Sequence of chain 1.A:
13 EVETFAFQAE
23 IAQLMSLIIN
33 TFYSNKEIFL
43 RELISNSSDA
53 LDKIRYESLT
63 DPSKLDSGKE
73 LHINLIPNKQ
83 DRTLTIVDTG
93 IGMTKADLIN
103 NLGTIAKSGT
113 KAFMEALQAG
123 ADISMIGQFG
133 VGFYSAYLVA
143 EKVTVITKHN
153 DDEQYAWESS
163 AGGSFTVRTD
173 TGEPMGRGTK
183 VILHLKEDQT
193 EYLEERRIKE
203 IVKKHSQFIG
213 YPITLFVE

The small molecule below binds the protein below.
Small molecule (SMILES): CN1CCc2c3c(n(-c4ccc(C(N)=O)cc4)c2C1)CC(C)(C)CC3=O

Binding-site contacts:
Ligand atom N2 contacts residue GLY132 of chain 1.A at 3.4 Å (h-bond).
Ligand atom C13 contacts residue ALA52 of chain 1.A at 4.1 Å (hydrophobic).
Ligand atom N1 contacts residue ASP90 of chain 1.A at 2.9 Å (salt-bridge).
Ligand atom C13 contacts residue THR181 of chain 1.A at 3.9 Å.
Ligand atom C19 contacts residue TYR136 of chain 1.A at 3.4 Å (hydrophobic).
Ligand atom C10 contacts residue MET95 of chain 1.A at 3.9 Å (hydrophobic).
Ligand atom C15 contacts residue GLY132 of chain 1.A at 3.4 Å.
Ligand atom C3 contacts residue PHE135 of chain 1.A at 4.0 Å (hydrophobic).
Ligand atom C18 contacts residue TYR136 of chain 1.A at 3.3 Å (hydrophobic).
Ligand atom C contacts residue MET95 of chain 1.A at 4.1 Å (hydrophobic).
Ligand atom C12 contacts residue MET95 of chain 1.A at 3.7 Å (hydrophobic).
Ligand atom C4 contacts residue LEU104 of chain 1.A at 4.0 Å (hydrophobic).
Ligand atom C contacts residue LEU100 of chain 1.A at 4.0 Å (hydrophobic).
Ligand atom O contacts residue THR181 of chain 1.A at 3.5 Å (h-bond).
Ligand atom C9 contacts residue ASN48 of chain 1.A at 3.8 Å.
Ligand atom C13 contacts residue ASN48 of chain 1.A at 4.0 Å.
Ligand atom O contacts residue ALA52 of chain 1.A at 3.3 Å.
Ligand atom C19 contacts residue PHE135 of chain 1.A at 3.8 Å (hydrophobic).
Ligand atom C20 contacts residue TRP159 of chain 1.A at 3.5 Å (hydrophobic).
Ligand atom C7 contacts residue MET95 of chain 1.A at 4.0 Å (hydrophobic).
Ligand atom C8 contacts residue ASN48 of chain 1.A at 3.7 Å.
Ligand atom C5 contacts residue LEU104 of chain 1.A at 4.0 Å (hydrophobic).
Ligand atom C13 contacts residue ASP90 of chain 1.A at 3.9 Å.
Ligand atom C contacts residue LEU104 of chain 1.A at 3.8 Å (hydrophobic).
Ligand atom C16 contacts residue GLY132 of chain 1.A at 4.0 Å.
Ligand atom C2 contacts residue PHE135 of chain 1.A at 4.0 Å (hydrophobic).
Ligand atom O contacts residue ASP90 of chain 1.A at 4.1 Å.
Ligand atom C17 contacts residue GLY132 of chain 1.A at 3.5 Å.
Ligand atom O1 contacts residue TYR136 of chain 1.A at 2.7 Å (h-bond).
Ligand atom C11 contacts residue MET95 of chain 1.A at 3.9 Å (hydrophobic).
Ligand atom N1 contacts residue THR181 of chain 1.A at 3.8 Å.
Ligand atom C16 contacts residue ALA108 of chain 1.A at 4.0 Å (hydrophobic).
Ligand atom C12 contacts residue LEU104 of chain 1.A at 4.1 Å (hydrophobic).
Ligand atom C16 contacts residue LEU104 of chain 1.A at 3.9 Å (hydrophobic).
Ligand atom C8 contacts residue PHE135 of chain 1.A at 3.9 Å (hydrophobic).
Ligand atom C10 contacts residue ASN48 of chain 1.A at 4.0 Å.
Ligand atom C20 contacts residue PHE135 of chain 1.A at 4.0 Å (hydrophobic).
Ligand atom N1 contacts residue SER49 of chain 1.A at 3.9 Å.
Ligand atom C9 contacts residue MET95 of chain 1.A at 4.0 Å (hydrophobic).
Ligand atom N1 contacts residue ASN48 of chain 1.A at 3.9 Å.